Sequence of chain 1.I:
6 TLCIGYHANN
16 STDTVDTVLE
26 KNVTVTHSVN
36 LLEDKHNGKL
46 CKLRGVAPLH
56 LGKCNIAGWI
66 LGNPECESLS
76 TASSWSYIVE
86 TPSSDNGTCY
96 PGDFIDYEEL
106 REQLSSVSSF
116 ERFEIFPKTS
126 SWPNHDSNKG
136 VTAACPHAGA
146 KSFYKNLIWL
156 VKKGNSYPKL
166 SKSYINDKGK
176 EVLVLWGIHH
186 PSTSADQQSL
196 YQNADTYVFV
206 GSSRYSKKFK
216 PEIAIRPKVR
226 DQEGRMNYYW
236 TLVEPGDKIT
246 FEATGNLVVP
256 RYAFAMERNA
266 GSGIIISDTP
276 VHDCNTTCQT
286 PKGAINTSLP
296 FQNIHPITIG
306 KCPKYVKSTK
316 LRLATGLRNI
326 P

A small-molecule ligand and the protein it binds are described below.
Small molecule (SMILES): CC(=O)N[C@@H]1[C@@H](O)[C@H](O)[C@@H](CO)O[C@H]1O

Binding-site contacts:
Ligand atom C7 contacts residue GLY50 of chain 1.I at 4.3 Å.
Ligand atom O7 contacts residue ASN280 of chain 1.I at 3.8 Å.
Ligand atom C1 contacts residue ASN280 of chain 1.I at 1.5 Å.
Ligand atom C5 contacts residue ASN280 of chain 1.I at 3.8 Å.
Ligand atom O7 contacts residue GLY50 of chain 1.I at 4.4 Å.
Ligand atom C8 contacts residue GLY50 of chain 1.I at 3.6 Å.
Ligand atom C2 contacts residue ASN280 of chain 1.I at 2.5 Å.
Ligand atom O6 contacts residue NAG1 of chain 1.X at 4.4 Å.
Ligand atom C7 contacts residue ASN280 of chain 1.I at 3.5 Å.
Ligand atom O5 contacts residue ASN280 of chain 1.I at 2.5 Å (h-bond).
Ligand atom C3 contacts residue ASN280 of chain 1.I at 3.9 Å.
Ligand atom C4 contacts residue ASN280 of chain 1.I at 4.4 Å.
Ligand atom N2 contacts residue ASN280 of chain 1.I at 2.9 Å (h-bond).